Sequence of chain 2.A:
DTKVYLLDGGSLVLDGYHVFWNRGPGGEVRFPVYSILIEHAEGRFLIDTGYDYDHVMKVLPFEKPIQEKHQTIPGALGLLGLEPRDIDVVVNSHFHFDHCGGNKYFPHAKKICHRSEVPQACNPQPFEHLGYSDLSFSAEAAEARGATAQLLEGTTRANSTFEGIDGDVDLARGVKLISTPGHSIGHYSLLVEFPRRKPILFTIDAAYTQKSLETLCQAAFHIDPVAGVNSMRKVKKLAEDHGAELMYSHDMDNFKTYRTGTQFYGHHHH

Binding-site contacts:
Ligand atom CAH contacts residue LEU132 of chain 2.A at 4.2 Å (hydrophobic).
Ligand atom CAK contacts residue GLY133 of chain 2.A at 4.1 Å.
Ligand atom OAB contacts residue PHE223 of chain 2.A at 3.2 Å.
Ligand atom OAB contacts residue LEU132 of chain 2.A at 3.6 Å.
Ligand atom CAA contacts residue PHE33 of chain 2.A at 3.9 Å (hydrophobic).
Ligand atom CAK contacts residue PHE223 of chain 2.A at 3.5 Å (hydrophobic).
Ligand atom CAA contacts residue LEU16 of chain 2.A at 4.0 Å (hydrophobic).
Ligand atom CAD contacts residue GLU65 of chain 2.A at 3.5 Å.
Ligand atom NAF contacts residue PHE99 of chain 2.A at 3.3 Å.
Ligand atom CAJ contacts residue PHE223 of chain 2.A at 3.8 Å (hydrophobic).
Ligand atom OAC contacts residue TYR210 of chain 2.A at 3.4 Å (h-bond).
Ligand atom NAF contacts residue PHE223 of chain 2.A at 4.0 Å.
Ligand atom CAJ contacts residue PHE99 of chain 2.A at 3.9 Å (hydrophobic).
Ligand atom CAH contacts residue GLY133 of chain 2.A at 3.4 Å.
Ligand atom CAK contacts residue PHE99 of chain 2.A at 3.9 Å (hydrophobic).
Ligand atom OAC contacts residue ASP100 of chain 2.A at 3.7 Å.
Ligand atom CAI contacts residue PHE223 of chain 2.A at 4.0 Å (hydrophobic).
Ligand atom CAE contacts residue PHE223 of chain 2.A at 3.4 Å (hydrophobic).
Ligand atom OAB contacts residue GLY133 of chain 2.A at 3.2 Å (h-bond).
Ligand atom OAG contacts residue HIS98 of chain 2.A at 4.0 Å.
Ligand atom OAG contacts residue GLY133 of chain 2.A at 3.3 Å.
Ligand atom OAC contacts residue PHE223 of chain 2.A at 4.2 Å.
Ligand atom CAD contacts residue PHE223 of chain 2.A at 3.5 Å (hydrophobic).
Ligand atom NAF contacts residue LEU16 of chain 2.A at 4.0 Å.
Ligand atom CAA contacts residue GLU65 of chain 2.A at 3.5 Å.
Ligand atom CAI contacts residue PHE99 of chain 2.A at 3.5 Å (hydrophobic).
Ligand atom OAG contacts residue PHE223 of chain 2.A at 3.3 Å.
Ligand atom CAL contacts residue PHE99 of chain 2.A at 4.0 Å (hydrophobic).
Ligand atom CAL contacts residue PHE223 of chain 2.A at 3.6 Å (hydrophobic).
Ligand atom CAJ contacts residue TYR210 of chain 2.A at 4.3 Å (hydrophobic).
Ligand atom CAD contacts residue LEU62 of chain 2.A at 4.3 Å (hydrophobic).
Ligand atom CAA contacts residue ASP100 of chain 2.A at 4.0 Å.
Ligand atom CAE contacts residue HIS98 of chain 2.A at 3.4 Å.
Ligand atom NAF contacts residue GLU65 of chain 2.A at 2.6 Å (salt-bridge).
Ligand atom CAE contacts residue GLY133 of chain 2.A at 4.0 Å.
Ligand atom CAI contacts residue GLU65 of chain 2.A at 3.5 Å.
Ligand atom CAH contacts residue PHE223 of chain 2.A at 3.3 Å (hydrophobic).
Ligand atom CAD contacts residue PHE99 of chain 2.A at 3.5 Å (hydrophobic).
Ligand atom CAA contacts residue LEU14 of chain 2.A at 4.2 Å (hydrophobic).
Ligand atom CAA contacts residue PHE99 of chain 2.A at 3.7 Å (hydrophobic).

A protein and the small-molecule ligand that binds it are described below.
Small molecule (SMILES): Cc1ncc2c(c1O)COC2=O